Binding-site contacts:
Ligand atom C1 contacts residue ASN12 of chain 34.B at 2.2 Å.
Ligand atom C7 contacts residue ASN12 of chain 34.B at 3.9 Å.
Ligand atom C2 contacts residue ASN12 of chain 34.B at 3.2 Å.
Ligand atom C5 contacts residue ASN12 of chain 34.B at 4.1 Å.
Ligand atom O7 contacts residue ASN12 of chain 34.B at 3.7 Å.
Ligand atom O5 contacts residue ASN12 of chain 34.B at 2.7 Å (h-bond).
Ligand atom N2 contacts residue ASN12 of chain 34.B at 3.8 Å.

This small molecule binds to this protein.
Small molecule (SMILES): CC(=O)N[C@H]1[C@H](O[C@H]2[C@H](O)[C@@H](NC(C)=O)CO[C@@H]2CO)O[C@H](CO)[C@@H](O)[C@@H]1O

Sequence of chain 34.B:
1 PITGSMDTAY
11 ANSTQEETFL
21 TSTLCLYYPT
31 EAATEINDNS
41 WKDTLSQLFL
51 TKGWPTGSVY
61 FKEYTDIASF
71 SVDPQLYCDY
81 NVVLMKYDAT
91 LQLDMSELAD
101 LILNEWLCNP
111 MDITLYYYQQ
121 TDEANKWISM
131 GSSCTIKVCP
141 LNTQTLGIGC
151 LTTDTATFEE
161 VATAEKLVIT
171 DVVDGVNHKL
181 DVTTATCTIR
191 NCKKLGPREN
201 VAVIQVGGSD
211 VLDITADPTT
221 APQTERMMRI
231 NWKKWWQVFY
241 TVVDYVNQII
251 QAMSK